Binding-site contacts:
Ligand atom O1A contacts residue LYS37 of chain 1.A at 3.5 Å (salt-bridge).
Ligand atom C2 contacts residue MET86 of chain 1.A at 3.3 Å (hydrophobic).
Ligand atom N6 contacts residue LEU137 of chain 1.A at 3.7 Å.
Ligand atom O3G contacts residue MG1 of chain 1.C at 3.9 Å.
Ligand atom PA contacts residue LYS37 of chain 1.A at 3.7 Å.
Ligand atom C5' contacts residue ALA16 of chain 1.A at 3.6 Å (hydrophobic).
Ligand atom O2' contacts residue GLN93 of chain 1.A at 2.6 Å (h-bond).
Ligand atom O5' contacts residue VAL22 of chain 1.A at 3.8 Å.
Ligand atom O2G contacts residue LYS132 of chain 1.A at 3.2 Å (salt-bridge).
Ligand atom C6 contacts residue LEU137 of chain 1.A at 3.5 Å (hydrophobic).
Ligand atom N3B contacts residue SER134 of chain 1.A at 3.8 Å.
Ligand atom O2' contacts residue SER90 of chain 1.A at 3.3 Å.
Ligand atom N3 contacts residue LEU14 of chain 1.A at 3.7 Å.
Ligand atom O2A contacts residue MG1 of chain 1.C at 2.2 Å.
Ligand atom O1A contacts residue VAL22 of chain 1.A at 3.8 Å.
Ligand atom O1B contacts residue SER134 of chain 1.A at 3.4 Å.
Ligand atom PB contacts residue SER134 of chain 1.A at 3.6 Å.
Ligand atom O3' contacts residue SER90 of chain 1.A at 3.8 Å.
Ligand atom PA contacts residue MG1 of chain 1.C at 3.5 Å.
Ligand atom C6 contacts residue ALA35 of chain 1.A at 3.5 Å (hydrophobic).
Ligand atom N1 contacts residue ALA35 of chain 1.A at 3.8 Å.
Ligand atom O2A contacts residue ASP148 of chain 1.A at 2.9 Å (salt-bridge).
Ligand atom O2B contacts residue MG1 of chain 1.C at 2.0 Å.
Ligand atom O3G contacts residue LYS132 of chain 1.A at 3.1 Å (salt-bridge).
Ligand atom PG contacts residue LYS132 of chain 1.A at 3.5 Å.
Ligand atom C2 contacts residue LEU14 of chain 1.A at 3.7 Å (hydrophobic).
Ligand atom N6 contacts residue GLU84 of chain 1.A at 2.9 Å (salt-bridge).
Ligand atom C4' contacts residue ALA16 of chain 1.A at 3.9 Å (hydrophobic).
Ligand atom O3A contacts residue GLY17 of chain 1.A at 3.4 Å.
Ligand atom O2A contacts residue LYS37 of chain 1.A at 2.7 Å (salt-bridge).
Ligand atom C5 contacts residue LEU137 of chain 1.A at 3.6 Å (hydrophobic).
Ligand atom C5' contacts residue GLY15 of chain 1.A at 3.8 Å.
Ligand atom O2B contacts residue SER134 of chain 1.A at 3.1 Å (h-bond).
Ligand atom PB contacts residue MG1 of chain 1.C at 3.5 Å.
Ligand atom O4' contacts residue VAL22 of chain 1.A at 3.7 Å.
Ligand atom N1 contacts residue MET86 of chain 1.A at 3.0 Å (h-bond).
Ligand atom O1G contacts residue GLY17 of chain 1.A at 3.3 Å.
Ligand atom C4' contacts residue GLY15 of chain 1.A at 3.7 Å.
Ligand atom N6 contacts residue ALA35 of chain 1.A at 3.2 Å.
Ligand atom O2B contacts residue ASN135 of chain 1.A at 3.0 Å (h-bond).

Sequence of chain 1.A:
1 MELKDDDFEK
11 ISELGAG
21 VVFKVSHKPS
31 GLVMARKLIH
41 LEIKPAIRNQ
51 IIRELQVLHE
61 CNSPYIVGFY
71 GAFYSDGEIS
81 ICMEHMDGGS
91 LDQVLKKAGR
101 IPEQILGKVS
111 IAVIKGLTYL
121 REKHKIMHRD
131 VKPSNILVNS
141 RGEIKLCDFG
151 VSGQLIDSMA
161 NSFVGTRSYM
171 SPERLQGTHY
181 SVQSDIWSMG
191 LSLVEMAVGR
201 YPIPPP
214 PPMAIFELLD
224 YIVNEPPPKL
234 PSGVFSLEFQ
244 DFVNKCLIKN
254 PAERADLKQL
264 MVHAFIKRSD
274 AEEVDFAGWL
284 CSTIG

A small-molecule ligand and the protein it binds are described below.
Small molecule (SMILES): Nc1ncnc2c1ncn2[C@@H]1O[C@H](CO[P](=O)(O)O[P](=O)(O)NP(=O)(O)O)[C@@H](O)[C@H]1O